Sequence of chain 1.A:
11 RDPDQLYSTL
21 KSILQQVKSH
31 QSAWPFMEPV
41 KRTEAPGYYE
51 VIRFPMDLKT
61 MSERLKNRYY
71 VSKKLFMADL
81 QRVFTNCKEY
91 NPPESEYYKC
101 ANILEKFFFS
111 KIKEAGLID

Binding-site contacts:
Ligand atom C contacts residue ALA45 of chain 1.A at 3.4 Å (hydrophobic).
Ligand atom C8 contacts residue TYR97 of chain 1.A at 4.0 Å (hydrophobic).
Ligand atom C7 contacts residue PRO35 of chain 1.A at 4.2 Å (hydrophobic).
Ligand atom O contacts residue GLU44 of chain 1.A at 3.8 Å.
Ligand atom C1 contacts residue VAL40 of chain 1.A at 3.8 Å (hydrophobic).
Ligand atom C contacts residue VAL40 of chain 1.A at 4.0 Å (hydrophobic).
Ligand atom C6 contacts residue ASN91 of chain 1.A at 3.7 Å.
Ligand atom C6 contacts residue VAL40 of chain 1.A at 3.8 Å (hydrophobic).
Ligand atom C4 contacts residue TYR97 of chain 1.A at 3.7 Å (hydrophobic).
Ligand atom O1 contacts residue TYR48 of chain 1.A at 3.8 Å.
Ligand atom O1 contacts residue VAL40 of chain 1.A at 4.1 Å.
Ligand atom C1 contacts residue ALA45 of chain 1.A at 4.2 Å (hydrophobic).
Ligand atom C7 contacts residue VAL40 of chain 1.A at 4.0 Å (hydrophobic).
Ligand atom C contacts residue ASN91 of chain 1.A at 4.0 Å.
Ligand atom C7 contacts residue PHE36 of chain 1.A at 4.2 Å (hydrophobic).
Ligand atom C3 contacts residue GLU44 of chain 1.A at 2.9 Å.
Ligand atom N contacts residue VAL40 of chain 1.A at 4.1 Å.
Ligand atom N contacts residue ALA45 of chain 1.A at 4.0 Å.
Ligand atom C contacts residue TYR90 of chain 1.A at 3.4 Å (hydrophobic).
Ligand atom C8 contacts residue PRO35 of chain 1.A at 3.1 Å (hydrophobic).
Ligand atom C5 contacts residue VAL40 of chain 1.A at 3.9 Å (hydrophobic).
Ligand atom N1 contacts residue TYR97 of chain 1.A at 3.6 Å.
Ligand atom C1 contacts residue TYR97 of chain 1.A at 4.0 Å (hydrophobic).
Ligand atom C9 contacts residue TYR97 of chain 1.A at 4.1 Å (hydrophobic).
Ligand atom C8 contacts residue PHE36 of chain 1.A at 4.3 Å (hydrophobic).
Ligand atom C7 contacts residue CYS87 of chain 1.A at 4.3 Å (hydrophobic).
Ligand atom N contacts residue TYR97 of chain 1.A at 3.9 Å.
Ligand atom O contacts residue LYS41 of chain 1.A at 3.0 Å (salt-bridge).
Ligand atom O contacts residue PRO39 of chain 1.A at 4.1 Å.
Ligand atom C9 contacts residue PRO35 of chain 1.A at 3.3 Å (hydrophobic).
Ligand atom C4 contacts residue VAL40 of chain 1.A at 4.2 Å (hydrophobic).
Ligand atom C2 contacts residue TYR97 of chain 1.A at 3.4 Å (hydrophobic).
Ligand atom O contacts residue VAL40 of chain 1.A at 3.4 Å.
Ligand atom O1 contacts residue ASN91 of chain 1.A at 2.9 Å (h-bond).
Ligand atom C contacts residue TYR48 of chain 1.A at 3.9 Å (hydrophobic).
Ligand atom C3 contacts residue LYS41 of chain 1.A at 3.9 Å.
Ligand atom O1 contacts residue CYS87 of chain 1.A at 4.3 Å.
Ligand atom C5 contacts residue TYR97 of chain 1.A at 3.9 Å (hydrophobic).
Ligand atom C2 contacts residue GLU44 of chain 1.A at 3.8 Å.
Ligand atom C6 contacts residue TYR97 of chain 1.A at 4.2 Å (hydrophobic).

A protein and the small-molecule ligand that binds it are described below.
Small molecule (SMILES): Cc1nn(CCO)c2c1C(=O)CCC2